Sequence of chain 1.C:
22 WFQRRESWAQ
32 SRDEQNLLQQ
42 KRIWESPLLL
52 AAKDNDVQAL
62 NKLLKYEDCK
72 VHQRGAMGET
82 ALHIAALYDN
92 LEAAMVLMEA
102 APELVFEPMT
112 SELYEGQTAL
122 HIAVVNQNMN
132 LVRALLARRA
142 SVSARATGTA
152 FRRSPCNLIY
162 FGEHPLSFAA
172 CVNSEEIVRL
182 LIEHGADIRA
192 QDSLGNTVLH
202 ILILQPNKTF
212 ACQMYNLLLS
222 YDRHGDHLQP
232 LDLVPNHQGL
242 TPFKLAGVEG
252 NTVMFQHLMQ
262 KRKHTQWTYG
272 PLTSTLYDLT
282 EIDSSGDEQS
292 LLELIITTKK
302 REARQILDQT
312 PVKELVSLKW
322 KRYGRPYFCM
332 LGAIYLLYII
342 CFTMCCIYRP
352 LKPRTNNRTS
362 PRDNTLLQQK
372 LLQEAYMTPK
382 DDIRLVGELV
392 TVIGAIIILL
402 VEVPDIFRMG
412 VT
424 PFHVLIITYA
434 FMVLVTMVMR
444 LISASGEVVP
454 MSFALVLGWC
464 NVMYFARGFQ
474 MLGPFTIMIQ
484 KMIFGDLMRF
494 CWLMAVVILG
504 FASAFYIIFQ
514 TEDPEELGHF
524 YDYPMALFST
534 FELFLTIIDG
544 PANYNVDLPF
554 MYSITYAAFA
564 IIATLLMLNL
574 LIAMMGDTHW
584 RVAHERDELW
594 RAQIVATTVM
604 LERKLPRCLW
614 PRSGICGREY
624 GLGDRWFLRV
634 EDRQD

Sequence of chain 1.B:
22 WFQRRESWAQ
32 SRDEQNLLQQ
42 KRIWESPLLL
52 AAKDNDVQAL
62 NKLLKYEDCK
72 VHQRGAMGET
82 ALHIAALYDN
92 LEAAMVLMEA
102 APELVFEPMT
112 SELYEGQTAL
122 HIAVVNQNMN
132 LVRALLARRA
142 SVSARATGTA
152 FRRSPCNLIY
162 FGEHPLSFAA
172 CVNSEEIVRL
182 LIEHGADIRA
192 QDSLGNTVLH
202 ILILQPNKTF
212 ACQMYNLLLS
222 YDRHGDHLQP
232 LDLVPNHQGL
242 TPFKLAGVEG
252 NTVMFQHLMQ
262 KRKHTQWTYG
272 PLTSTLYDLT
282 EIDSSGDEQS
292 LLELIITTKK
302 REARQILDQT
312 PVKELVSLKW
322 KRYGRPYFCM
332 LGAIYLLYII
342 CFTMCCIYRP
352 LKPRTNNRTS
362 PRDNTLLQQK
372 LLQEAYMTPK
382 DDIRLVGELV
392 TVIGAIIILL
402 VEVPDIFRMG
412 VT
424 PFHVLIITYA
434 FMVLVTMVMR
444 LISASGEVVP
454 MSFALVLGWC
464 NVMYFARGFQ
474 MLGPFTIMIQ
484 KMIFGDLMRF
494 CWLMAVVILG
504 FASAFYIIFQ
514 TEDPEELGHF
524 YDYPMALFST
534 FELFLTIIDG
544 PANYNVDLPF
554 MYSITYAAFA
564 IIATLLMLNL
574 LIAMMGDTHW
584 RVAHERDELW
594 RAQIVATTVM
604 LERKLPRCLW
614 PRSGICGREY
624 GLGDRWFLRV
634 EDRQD

This small molecule binds to this protein.
Small molecule (SMILES): Cc1cccc(C2CCC(N3CCN(c4cccnc4)CC3)CC2)c1

Binding-site contacts:
Ligand atom C17 contacts residue MET554 of chain 1.C at 4.3 Å (hydrophobic).
Ligand atom N03 contacts residue PHE456 of chain 1.B at 3.3 Å.
Ligand atom N02 contacts residue ALA561 of chain 1.C at 4.2 Å.
Ligand atom C17 contacts residue THR558 of chain 1.C at 3.6 Å.
Ligand atom C21 contacts residue PRO424 of chain 1.B at 3.7 Å (hydrophobic).
Ligand atom C14 contacts residue PHE504 of chain 1.C at 4.0 Å (hydrophobic).
Ligand atom C02 contacts residue PHE425 of chain 1.B at 4.0 Å (hydrophobic).
Ligand atom C19 contacts residue PHE456 of chain 1.B at 3.7 Å (hydrophobic).
Ligand atom C06 contacts residue LEU428 of chain 1.B at 4.3 Å (hydrophobic).
Ligand atom C12 contacts residue ALA561 of chain 1.C at 4.0 Å (hydrophobic).
Ligand atom C13 contacts residue ILE565 of chain 1.C at 4.0 Å (hydrophobic).
Ligand atom C22 contacts residue PHE425 of chain 1.B at 4.0 Å (hydrophobic).
Ligand atom C17 contacts residue VAL459 of chain 1.B at 4.1 Å (hydrophobic).
Ligand atom C17 contacts residue PHE456 of chain 1.B at 4.1 Å (hydrophobic).
Ligand atom C16 contacts residue THR558 of chain 1.C at 4.3 Å.
Ligand atom C18 contacts residue MET554 of chain 1.C at 3.8 Å (hydrophobic).
Ligand atom C08 contacts residue LEU428 of chain 1.B at 4.2 Å (hydrophobic).
Ligand atom C18 contacts residue ILE557 of chain 1.C at 3.6 Å (hydrophobic).
Ligand atom C18 contacts residue THR558 of chain 1.C at 4.0 Å.
Ligand atom C01 contacts residue THR479 of chain 1.B at 3.7 Å.
Ligand atom C03 contacts residue ILE482 of chain 1.B at 4.2 Å (hydrophobic).
Ligand atom C07 contacts residue LEU428 of chain 1.B at 4.2 Å (hydrophobic).
Ligand atom C19 contacts residue ALA561 of chain 1.C at 4.1 Å (hydrophobic).
Ligand atom C15 contacts residue PHE456 of chain 1.B at 4.3 Å (hydrophobic).
Ligand atom C05 contacts residue ILE486 of chain 1.B at 3.9 Å (hydrophobic).
Ligand atom C03 contacts residue ILE486 of chain 1.B at 4.1 Å (hydrophobic).
Ligand atom C14 contacts residue VAL459 of chain 1.B at 4.0 Å (hydrophobic).
Ligand atom C14 contacts residue ALA561 of chain 1.C at 4.3 Å (hydrophobic).
Ligand atom C01 contacts residue ILE482 of chain 1.B at 3.8 Å (hydrophobic).
Ligand atom C20 contacts residue ILE486 of chain 1.B at 4.3 Å (hydrophobic).
Ligand atom C18 contacts residue PHE456 of chain 1.B at 3.5 Å (hydrophobic).
Ligand atom C15 contacts residue ALA561 of chain 1.C at 3.9 Å (hydrophobic).
Ligand atom C16 contacts residue VAL459 of chain 1.B at 3.5 Å (hydrophobic).
Ligand atom C02 contacts residue ILE482 of chain 1.B at 4.1 Å (hydrophobic).
Ligand atom C01 contacts residue PHE425 of chain 1.B at 3.8 Å (hydrophobic).
Ligand atom C01 contacts residue MET466 of chain 1.B at 3.7 Å (hydrophobic).
Ligand atom N03 contacts residue ILE557 of chain 1.C at 3.5 Å.
Ligand atom C04 contacts residue ILE486 of chain 1.B at 3.8 Å (hydrophobic).
Ligand atom C16 contacts residue ALA561 of chain 1.C at 4.1 Å (hydrophobic).
Ligand atom C07 contacts residue CYS463 of chain 1.B at 4.2 Å (hydrophobic).